Binding-site contacts:
Ligand atom NE1 contacts residue LEU13 of chain 1.CA at 4.2 Å.
Ligand atom CH2 contacts residue TYR14 of chain 1.CA at 3.9 Å (hydrophobic).
Ligand atom CG contacts residue LEU13 of chain 3.EA at 3.8 Å (hydrophobic).
Ligand atom CE2 contacts residue LEU13 of chain 3.EA at 3.7 Å (hydrophobic).
Ligand atom CZ3 contacts residue GLU17 of chain 1.CA at 3.5 Å.
Ligand atom CG contacts residue GLU17 of chain 3.EA at 4.3 Å.
Ligand atom CD1 contacts residue VAL18 of chain 3.FA at 4.4 Å (hydrophobic).
Ligand atom CE3 contacts residue TYR14 of chain 3.EA at 4.2 Å (hydrophobic).
Ligand atom NE1 contacts residue LEU13 of chain 3.EA at 4.3 Å.
Ligand atom CH2 contacts residue LEU13 of chain 3.EA at 3.7 Å (hydrophobic).
Ligand atom CB contacts residue TYR14 of chain 3.EA at 3.9 Å (hydrophobic).
Ligand atom CH2 contacts residue LEU13 of chain 1.CA at 4.1 Å (hydrophobic).
Ligand atom CZ3 contacts residue TYR14 of chain 1.CA at 4.3 Å (hydrophobic).
Ligand atom CZ2 contacts residue TYR14 of chain 1.CA at 3.8 Å (hydrophobic).
Ligand atom CA contacts residue TYR14 of chain 1.CA at 4.0 Å (hydrophobic).
Ligand atom CH2 contacts residue VAL18 of chain 1.DA at 4.4 Å (hydrophobic).
Ligand atom CD1 contacts residue GLU17 of chain 3.EA at 4.2 Å.
Ligand atom OH contacts residue GLU17 of chain 1.CA at 2.6 Å (salt-bridge).
Ligand atom NZ contacts residue TYR14 of chain 3.EA at 4.4 Å.
Ligand atom CG contacts residue TYR14 of chain 1.CA at 3.9 Å (hydrophobic).
Ligand atom CE3 contacts residue TYR14 of chain 1.CA at 4.1 Å (hydrophobic).
Ligand atom CD2 contacts residue TYR14 of chain 1.CA at 3.8 Å (hydrophobic).
Ligand atom CB contacts residue GLU17 of chain 3.EA at 3.5 Å.
Ligand atom NE1 contacts residue TYR14 of chain 1.CA at 3.8 Å.
Ligand atom OH contacts residue LEU13 of chain 3.EA at 4.4 Å.
Ligand atom CH2 contacts residue GLU17 of chain 1.CA at 3.7 Å.
Ligand atom NZ contacts residue TYR14 of chain 1.CA at 3.0 Å (h-bond).
Ligand atom CZ2 contacts residue LEU13 of chain 1.CA at 3.8 Å (hydrophobic).
Ligand atom CE3 contacts residue LEU13 of chain 3.EA at 3.8 Å (hydrophobic).
Ligand atom CE2 contacts residue TYR14 of chain 1.CA at 3.7 Å (hydrophobic).
Ligand atom CZ2 contacts residue LEU13 of chain 3.EA at 3.6 Å (hydrophobic).
Ligand atom NZ contacts residue GLU17 of chain 3.EA at 2.7 Å (salt-bridge).
Ligand atom CA contacts residue TYR14 of chain 3.EA at 3.3 Å (hydrophobic).
Ligand atom CD2 contacts residue LEU13 of chain 3.EA at 3.7 Å (hydrophobic).
Ligand atom CD1 contacts residue LEU13 of chain 3.EA at 4.3 Å (hydrophobic).
Ligand atom CE2 contacts residue LEU13 of chain 1.CA at 4.3 Å (hydrophobic).
Ligand atom CZ3 contacts residue LEU13 of chain 3.EA at 3.7 Å (hydrophobic).
Ligand atom CD1 contacts residue TYR14 of chain 1.CA at 3.6 Å (hydrophobic).
Ligand atom CA contacts residue GLU17 of chain 3.EA at 3.4 Å.
Ligand atom CB contacts residue LEU13 of chain 3.EA at 3.9 Å (hydrophobic).

Sequence of chain 3.FA:
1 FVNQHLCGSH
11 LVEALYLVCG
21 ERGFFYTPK

A small-molecule ligand and the protein it binds are described below.
Small molecule (SMILES): NCCc1c[nH]c2ccc(O)cc12

Sequence of chain 3.EA:
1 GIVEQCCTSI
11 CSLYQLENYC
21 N

Sequence of chain 1.CA:
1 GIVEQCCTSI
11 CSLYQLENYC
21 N

Sequence of chain 1.DA:
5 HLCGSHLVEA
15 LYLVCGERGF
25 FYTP